Binding-site contacts:
Ligand atom CAO contacts residue ASP327 of chain 1.A at 3.1 Å.
Ligand atom CAH contacts residue VAL204 of chain 1.A at 3.5 Å (hydrophobic).
Ligand atom N1 contacts residue GLU262 of chain 1.A at 3.8 Å.
Ligand atom NAG contacts residue VAL204 of chain 1.A at 3.7 Å.
Ligand atom CAN contacts residue ASP327 of chain 1.A at 3.8 Å.
Ligand atom CBH contacts residue PHE328 of chain 1.A at 3.6 Å (hydrophobic).
Ligand atom N1 contacts residue PHE263 of chain 1.A at 3.8 Å.
Ligand atom OBD contacts residue THR261 of chain 1.A at 3.7 Å.
Ligand atom CBJ contacts residue ASP327 of chain 1.A at 3.8 Å.
Ligand atom CBB contacts residue ASP271 of chain 1.A at 3.2 Å.
Ligand atom CBJ contacts residue VAL246 of chain 1.A at 3.6 Å (hydrophobic).
Ligand atom NAK contacts residue GLU262 of chain 1.A at 3.0 Å (salt-bridge).
Ligand atom NAK contacts residue THR261 of chain 1.A at 3.0 Å (h-bond).
Ligand atom CAQ contacts residue GOL1 of chain 1.G at 3.7 Å.
Ligand atom CBI contacts residue ASP327 of chain 1.A at 3.5 Å.
Ligand atom N1 contacts residue MET264 of chain 1.A at 3.1 Å (h-bond).
Ligand atom OBD contacts residue ILE259 of chain 1.A at 3.7 Å.
Ligand atom CBE contacts residue ASP327 of chain 1.A at 3.8 Å.
Ligand atom C6 contacts residue ALA216 of chain 1.A at 3.6 Å (hydrophobic).
Ligand atom C2 contacts residue MET264 of chain 1.A at 3.2 Å (hydrophobic).
Ligand atom NAK contacts residue ALA216 of chain 1.A at 3.4 Å.
Ligand atom CBF contacts residue ASP327 of chain 1.A at 3.6 Å.
Ligand atom CAM contacts residue THR261 of chain 1.A at 3.6 Å.
Ligand atom CBG contacts residue ASP327 of chain 1.A at 3.5 Å.
Ligand atom CBI contacts residue PHE328 of chain 1.A at 3.4 Å (hydrophobic).
Ligand atom CBC contacts residue ASP271 of chain 1.A at 3.6 Å.
Ligand atom CAV contacts residue GLY267 of chain 1.A at 3.7 Å.
Ligand atom CAN contacts residue LYS218 of chain 1.A at 3.8 Å.
Ligand atom CAV contacts residue GOL1 of chain 1.G at 3.5 Å.
Ligand atom CAI contacts residue VAL204 of chain 1.A at 3.8 Å (hydrophobic).
Ligand atom N1 contacts residue ALA216 of chain 1.A at 3.6 Å.
Ligand atom CBH contacts residue ASP327 of chain 1.A at 3.5 Å.
Ligand atom N3 contacts residue GOL1 of chain 1.G at 3.0 Å (h-bond).
Ligand atom CAM contacts residue LYS218 of chain 1.A at 3.6 Å.
Ligand atom C2 contacts residue GOL1 of chain 1.G at 3.5 Å.
Ligand atom CAV contacts residue SER268 of chain 1.A at 3.4 Å.
Ligand atom CBI contacts residue VAL246 of chain 1.A at 3.5 Å (hydrophobic).
Ligand atom CBA contacts residue ASP271 of chain 1.A at 3.1 Å.
Ligand atom CAL contacts residue THR261 of chain 1.A at 3.7 Å.
Ligand atom NAZ contacts residue ASP271 of chain 1.A at 2.8 Å (salt-bridge).

A small-molecule ligand and the protein it binds are described below.
Small molecule (SMILES): CN1CCN(C2CCC(n3cc(-c4ccc(Oc5ccccc5)cc4)c4c(N)ncnc43)CC2)CC1

Sequence of chain 1.A:
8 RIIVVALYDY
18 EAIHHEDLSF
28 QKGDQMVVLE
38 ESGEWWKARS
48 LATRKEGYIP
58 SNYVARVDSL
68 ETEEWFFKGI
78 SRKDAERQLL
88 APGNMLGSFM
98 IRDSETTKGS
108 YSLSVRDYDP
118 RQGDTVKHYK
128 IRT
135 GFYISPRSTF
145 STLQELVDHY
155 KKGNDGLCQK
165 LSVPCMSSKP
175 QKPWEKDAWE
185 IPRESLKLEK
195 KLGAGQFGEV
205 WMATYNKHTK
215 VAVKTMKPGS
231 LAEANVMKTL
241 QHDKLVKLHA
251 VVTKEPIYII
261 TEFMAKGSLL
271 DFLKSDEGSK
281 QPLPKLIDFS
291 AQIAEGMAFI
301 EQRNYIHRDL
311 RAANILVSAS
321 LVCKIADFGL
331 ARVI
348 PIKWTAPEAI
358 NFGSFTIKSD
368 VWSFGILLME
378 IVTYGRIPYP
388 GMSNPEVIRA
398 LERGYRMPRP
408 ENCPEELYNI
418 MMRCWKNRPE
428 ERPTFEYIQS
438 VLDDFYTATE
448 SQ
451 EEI